Sequence of chain 6.D:
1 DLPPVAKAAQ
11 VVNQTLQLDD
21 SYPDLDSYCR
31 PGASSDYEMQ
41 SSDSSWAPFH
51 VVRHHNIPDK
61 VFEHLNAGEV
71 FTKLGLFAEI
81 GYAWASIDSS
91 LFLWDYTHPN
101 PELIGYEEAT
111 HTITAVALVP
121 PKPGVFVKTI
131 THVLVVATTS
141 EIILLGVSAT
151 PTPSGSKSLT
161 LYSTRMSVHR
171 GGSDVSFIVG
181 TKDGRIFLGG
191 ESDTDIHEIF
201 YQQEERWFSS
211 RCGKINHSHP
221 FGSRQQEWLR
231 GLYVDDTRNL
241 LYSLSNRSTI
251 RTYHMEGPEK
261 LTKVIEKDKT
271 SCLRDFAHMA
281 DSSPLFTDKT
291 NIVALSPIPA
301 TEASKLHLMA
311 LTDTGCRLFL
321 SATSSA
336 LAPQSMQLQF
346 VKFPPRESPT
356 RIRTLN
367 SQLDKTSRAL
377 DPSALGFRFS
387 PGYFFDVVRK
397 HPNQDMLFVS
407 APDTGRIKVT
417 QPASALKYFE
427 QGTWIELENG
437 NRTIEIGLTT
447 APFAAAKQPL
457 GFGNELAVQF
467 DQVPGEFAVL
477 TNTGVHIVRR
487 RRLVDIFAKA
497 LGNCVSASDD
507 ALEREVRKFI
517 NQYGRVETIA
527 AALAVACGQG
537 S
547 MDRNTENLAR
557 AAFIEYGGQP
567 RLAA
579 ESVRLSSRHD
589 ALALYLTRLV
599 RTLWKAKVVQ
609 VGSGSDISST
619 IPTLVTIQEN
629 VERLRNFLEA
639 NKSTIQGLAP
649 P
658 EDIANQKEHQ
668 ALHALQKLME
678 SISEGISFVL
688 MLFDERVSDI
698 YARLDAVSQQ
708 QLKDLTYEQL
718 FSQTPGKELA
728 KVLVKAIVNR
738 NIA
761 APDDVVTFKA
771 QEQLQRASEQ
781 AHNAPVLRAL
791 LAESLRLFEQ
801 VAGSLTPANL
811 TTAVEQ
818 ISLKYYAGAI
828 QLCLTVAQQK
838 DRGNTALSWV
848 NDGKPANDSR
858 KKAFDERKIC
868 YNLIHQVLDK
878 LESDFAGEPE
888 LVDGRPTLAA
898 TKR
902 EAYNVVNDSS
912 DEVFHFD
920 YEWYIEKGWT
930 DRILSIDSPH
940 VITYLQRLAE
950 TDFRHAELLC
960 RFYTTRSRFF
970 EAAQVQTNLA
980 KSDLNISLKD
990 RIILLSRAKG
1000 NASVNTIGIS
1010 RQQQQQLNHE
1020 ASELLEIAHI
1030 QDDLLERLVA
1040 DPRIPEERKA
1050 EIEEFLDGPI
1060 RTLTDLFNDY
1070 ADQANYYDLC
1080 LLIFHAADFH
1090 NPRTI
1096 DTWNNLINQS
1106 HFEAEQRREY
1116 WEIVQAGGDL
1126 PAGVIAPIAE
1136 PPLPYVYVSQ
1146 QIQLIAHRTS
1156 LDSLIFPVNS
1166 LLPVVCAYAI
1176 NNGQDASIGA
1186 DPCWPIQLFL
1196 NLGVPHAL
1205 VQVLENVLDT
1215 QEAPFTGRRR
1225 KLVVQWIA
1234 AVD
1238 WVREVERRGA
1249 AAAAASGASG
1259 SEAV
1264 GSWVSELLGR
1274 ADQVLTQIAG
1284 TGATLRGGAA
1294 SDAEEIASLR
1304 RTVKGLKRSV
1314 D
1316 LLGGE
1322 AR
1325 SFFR

This protein binds this small molecule.
Small molecule (SMILES): CSCC[C@H](NC(=O)[C@@H]1CCCN1C(=O)[C@H](CC(C)C)NC(=O)[C@H](CC(C)C)NC(=O)[C@H](CCCCN)NC(=O)[C@H](C)NC(=O)[C@H](CCCCN)NC(=O)[C@@H](N)CCCN=C(N)N)C(=O)N[C@@H](CCC(=O)O)C(=O)N[C@@H](CCC(=O)O)C(=O)N[C@@H](C)C(=O)N[C@@H](CC(C)C)C(=O)N[C@@H](CC(C)C)C(=O)N1CCC[C@H]1C=O

Binding-site contacts:
Ligand atom CG contacts residue TYR162 of chain 6.D at 3.1 Å (hydrophobic).
Ligand atom CB contacts residue ILE104 of chain 6.D at 3.5 Å (hydrophobic).
Ligand atom CA contacts residue LEU161 of chain 6.D at 3.2 Å (hydrophobic).
Ligand atom N contacts residue GLN203 of chain 6.D at 3.7 Å.
Ligand atom O contacts residue TYR162 of chain 6.D at 3.4 Å.
Ligand atom CD contacts residue GLN203 of chain 6.D at 2.8 Å.
Ligand atom CE contacts residue ARG165 of chain 6.D at 2.8 Å.
Ligand atom O contacts residue VAL127 of chain 6.D at 1.8 Å (h-bond).
Ligand atom O contacts residue GLN203 of chain 6.D at 1.3 Å (h-bond).
Ligand atom CD2 contacts residue PHE126 of chain 6.D at 3.3 Å (hydrophobic).
Ligand atom SD contacts residue ARG165 of chain 6.D at 2.3 Å (salt-bridge).
Ligand atom CA contacts residue VAL127 of chain 6.D at 3.6 Å (hydrophobic).
Ligand atom O contacts residue LEU103 of chain 6.D at 3.6 Å.
Ligand atom CA contacts residue PHE126 of chain 6.D at 3.2 Å (hydrophobic).
Ligand atom CA contacts residue ILE130 of chain 6.D at 3.2 Å (hydrophobic).
Ligand atom O contacts residue VAL127 of chain 6.D at 2.2 Å.
Ligand atom N contacts residue VAL125 of chain 6.D at 3.5 Å (h-bond).
Ligand atom CB contacts residue TYR162 of chain 6.D at 2.6 Å (hydrophobic).
Ligand atom CB contacts residue GLY105 of chain 6.D at 3.2 Å.
Ligand atom CA contacts residue VAL125 of chain 6.D at 3.1 Å (hydrophobic).
Ligand atom CA contacts residue GLN203 of chain 6.D at 3.5 Å.
Ligand atom N contacts residue LEU161 of chain 6.D at 3.3 Å (h-bond).
Ligand atom CG contacts residue PHE126 of chain 6.D at 3.7 Å (hydrophobic).
Ligand atom O contacts residue PHE126 of chain 6.D at 2.8 Å.
Ligand atom C contacts residue VAL127 of chain 6.D at 3.5 Å (hydrophobic).
Ligand atom CB contacts residue VAL125 of chain 6.D at 2.6 Å (hydrophobic).
Ligand atom O contacts residue SER163 of chain 6.D at 3.6 Å (h-bond).
Ligand atom C contacts residue TYR162 of chain 6.D at 3.5 Å (hydrophobic).
Ligand atom CD1 contacts residue TYR162 of chain 6.D at 2.8 Å (hydrophobic).
Ligand atom O contacts residue LEU161 of chain 6.D at 3.3 Å (h-bond).
Ligand atom CD1 contacts residue GLN203 of chain 6.D at 3.4 Å.
Ligand atom N contacts residue GLN203 of chain 6.D at 2.9 Å (h-bond).
Ligand atom N contacts residue GLY105 of chain 6.D at 3.1 Å (h-bond).
Ligand atom CA contacts residue TYR162 of chain 6.D at 3.5 Å (hydrophobic).
Ligand atom O contacts residue ILE130 of chain 6.D at 3.5 Å.
Ligand atom CD2 contacts residue LEU161 of chain 6.D at 3.4 Å (hydrophobic).
Ligand atom C contacts residue VAL127 of chain 6.D at 3.0 Å (hydrophobic).
Ligand atom CB contacts residue ILE130 of chain 6.D at 3.4 Å (hydrophobic).
Ligand atom C contacts residue GLN203 of chain 6.D at 2.3 Å.
Ligand atom C contacts residue ILE130 of chain 6.D at 3.7 Å (hydrophobic).